Binding-site contacts:
Ligand atom C7 contacts residue ASN67 of chain 1.C at 3.5 Å.
Ligand atom C4 contacts residue ASP68 of chain 1.H at 3.8 Å.
Ligand atom C8 contacts residue ARG89 of chain 1.C at 3.3 Å.
Ligand atom C2 contacts residue ASN67 of chain 1.C at 2.5 Å.
Ligand atom C5 contacts residue ASP68 of chain 1.H at 4.2 Å.
Ligand atom O6 contacts residue ASP68 of chain 1.H at 3.9 Å.
Ligand atom C5 contacts residue GLN67 of chain 1.H at 3.9 Å.
Ligand atom C2 contacts residue GLN67 of chain 1.H at 3.9 Å.
Ligand atom C6 contacts residue ASP68 of chain 1.H at 3.3 Å.
Ligand atom N2 contacts residue LYS118 of chain 1.C at 3.7 Å.
Ligand atom N2 contacts residue ASN67 of chain 1.C at 3.0 Å (h-bond).
Ligand atom O4 contacts residue ASP68 of chain 1.H at 3.4 Å (salt-bridge).
Ligand atom O6 contacts residue GLN67 of chain 1.H at 4.4 Å.
Ligand atom C4 contacts residue ASN67 of chain 1.C at 4.2 Å.
Ligand atom C1 contacts residue ASN67 of chain 1.C at 1.4 Å.
Ligand atom O5 contacts residue GLN67 of chain 1.H at 3.4 Å (h-bond).
Ligand atom C5 contacts residue ASN67 of chain 1.C at 3.6 Å.
Ligand atom C4 contacts residue GLN67 of chain 1.H at 3.7 Å.
Ligand atom O7 contacts residue ASN67 of chain 1.C at 3.5 Å (h-bond).
Ligand atom C8 contacts residue PHE90 of chain 1.C at 4.3 Å (hydrophobic).
Ligand atom C6 contacts residue GLN67 of chain 1.H at 4.1 Å.
Ligand atom C8 contacts residue LYS118 of chain 1.C at 3.8 Å.
Ligand atom C3 contacts residue ASN67 of chain 1.C at 3.8 Å.
Ligand atom O5 contacts residue ASN67 of chain 1.C at 2.3 Å (h-bond).
Ligand atom C7 contacts residue LYS118 of chain 1.C at 4.2 Å.
Ligand atom C3 contacts residue GLN67 of chain 1.H at 4.3 Å.
Ligand atom C1 contacts residue GLN67 of chain 1.H at 4.0 Å.

Sequence of chain 1.H:
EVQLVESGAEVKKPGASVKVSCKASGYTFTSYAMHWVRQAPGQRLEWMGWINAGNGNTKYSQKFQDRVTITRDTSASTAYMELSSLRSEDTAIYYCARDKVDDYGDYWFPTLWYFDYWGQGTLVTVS

Sequence of chain 1.C:
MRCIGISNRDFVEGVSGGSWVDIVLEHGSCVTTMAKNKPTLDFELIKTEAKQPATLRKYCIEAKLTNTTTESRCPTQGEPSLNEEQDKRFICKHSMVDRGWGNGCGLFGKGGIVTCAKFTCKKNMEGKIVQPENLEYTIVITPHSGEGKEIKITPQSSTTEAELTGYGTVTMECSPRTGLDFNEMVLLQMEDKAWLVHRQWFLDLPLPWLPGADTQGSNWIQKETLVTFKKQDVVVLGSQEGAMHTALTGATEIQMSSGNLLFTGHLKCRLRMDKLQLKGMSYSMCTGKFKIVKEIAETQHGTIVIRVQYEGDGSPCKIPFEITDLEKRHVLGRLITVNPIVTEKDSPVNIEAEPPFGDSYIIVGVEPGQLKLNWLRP

This small molecule binds to this protein.
Small molecule (SMILES): CC(=O)N[C@@H]1[C@@H](O)[C@H](O)[C@@H](CO)O[C@H]1O